Sequence of chain 1.A:
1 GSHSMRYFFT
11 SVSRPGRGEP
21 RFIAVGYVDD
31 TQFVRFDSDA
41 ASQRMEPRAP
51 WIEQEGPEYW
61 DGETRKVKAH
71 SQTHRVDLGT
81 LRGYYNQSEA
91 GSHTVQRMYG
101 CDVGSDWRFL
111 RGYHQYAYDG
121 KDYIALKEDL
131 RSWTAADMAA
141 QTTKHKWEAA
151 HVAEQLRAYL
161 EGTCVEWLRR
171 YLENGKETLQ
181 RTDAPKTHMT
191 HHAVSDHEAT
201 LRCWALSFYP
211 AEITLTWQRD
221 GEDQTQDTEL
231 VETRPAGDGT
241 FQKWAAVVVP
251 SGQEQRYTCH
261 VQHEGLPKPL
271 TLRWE

Binding-site contacts:
Ligand atom O contacts residue LYS66 of chain 1.A at 3.3 Å.
Ligand atom O contacts residue LYS66 of chain 1.A at 2.7 Å (salt-bridge).
Ligand atom CA contacts residue TYR7 of chain 1.A at 3.1 Å (hydrophobic).
Ligand atom OG contacts residue ASP77 of chain 1.A at 3.6 Å (salt-bridge).
Ligand atom CG2 contacts residue ASP77 of chain 1.A at 3.4 Å.
Ligand atom CG contacts residue TYR159 of chain 1.A at 3.4 Å (hydrophobic).
Ligand atom N contacts residue TYR99 of chain 1.A at 3.0 Å (h-bond).
Ligand atom CA contacts residue ASP77 of chain 1.A at 3.4 Å.
Ligand atom N contacts residue TYR7 of chain 1.A at 3.1 Å (h-bond).
Ligand atom CB contacts residue ASP77 of chain 1.A at 3.6 Å.
Ligand atom CG2 contacts residue TYR59 of chain 1.A at 3.4 Å (hydrophobic).
Ligand atom N contacts residue ASP77 of chain 1.A at 2.9 Å (salt-bridge).
Ligand atom O contacts residue TYR84 of chain 1.A at 2.6 Å (h-bond).
Ligand atom CB contacts residue ARG97 of chain 1.A at 3.5 Å.
Ligand atom OXT contacts residue TYR84 of chain 1.A at 3.4 Å (h-bond).
Ligand atom O contacts residue HIS70 of chain 1.A at 3.3 Å.
Ligand atom C contacts residue TYR84 of chain 1.A at 3.4 Å (hydrophobic).
Ligand atom N contacts residue TYR171 of chain 1.A at 2.7 Å (h-bond).
Ligand atom OG contacts residue THR73 of chain 1.A at 3.4 Å.
Ligand atom O contacts residue THR143 of chain 1.A at 2.6 Å (h-bond).
Ligand atom C contacts residue THR143 of chain 1.A at 3.6 Å.
Ligand atom O contacts residue TRP147 of chain 1.A at 2.8 Å (h-bond).
Ligand atom CB contacts residue TYR99 of chain 1.A at 3.4 Å (hydrophobic).
Ligand atom OD1 contacts residue LEU156 of chain 1.A at 3.4 Å.
Ligand atom OG1 contacts residue LYS66 of chain 1.A at 3.2 Å.
Ligand atom CD1 contacts residue TRP167 of chain 1.A at 3.4 Å (hydrophobic).
Ligand atom OXT contacts residue GOL1 of chain 1.G at 2.5 Å (h-bond).
Ligand atom O contacts residue TYR7 of chain 1.A at 3.4 Å.
Ligand atom OXT contacts residue THR80 of chain 1.A at 3.4 Å.
Ligand atom CG2 contacts residue THR73 of chain 1.A at 3.4 Å.
Ligand atom CA contacts residue TYR171 of chain 1.A at 3.5 Å (hydrophobic).
Ligand atom OD2 contacts residue TYR159 of chain 1.A at 3.6 Å.
Ligand atom O contacts residue THR73 of chain 1.A at 3.2 Å (h-bond).
Ligand atom OG1 contacts residue GLU63 of chain 1.A at 2.9 Å (salt-bridge).
Ligand atom N contacts residue TYR7 of chain 1.A at 3.5 Å (h-bond).
Ligand atom CD contacts residue HIS70 of chain 1.A at 3.5 Å.
Ligand atom N contacts residue GLU63 of chain 1.A at 2.9 Å (salt-bridge).
Ligand atom O contacts residue TRP147 of chain 1.A at 3.5 Å.
Ligand atom C contacts residue TYR7 of chain 1.A at 3.2 Å (hydrophobic).
Ligand atom O contacts residue TYR159 of chain 1.A at 2.6 Å (h-bond).

A small-molecule ligand and the protein it binds are described below.
Small molecule (SMILES): CC[C@H](C)[C@H](N)C(=O)N[C@H](C(=O)N[C@@H](CC(=O)O)C(=O)N[C@@H](CCC(N)=O)C(=O)N[C@H](C(=O)N1CCC[C@H]1C(=O)N[C@@H](Cc1ccccc1)C(=O)N[C@@H](CO)C(=O)N[C@H](C(=O)O)C(C)C)C(C)C)[C@@H](C)O